Sequence of chain 1.A:
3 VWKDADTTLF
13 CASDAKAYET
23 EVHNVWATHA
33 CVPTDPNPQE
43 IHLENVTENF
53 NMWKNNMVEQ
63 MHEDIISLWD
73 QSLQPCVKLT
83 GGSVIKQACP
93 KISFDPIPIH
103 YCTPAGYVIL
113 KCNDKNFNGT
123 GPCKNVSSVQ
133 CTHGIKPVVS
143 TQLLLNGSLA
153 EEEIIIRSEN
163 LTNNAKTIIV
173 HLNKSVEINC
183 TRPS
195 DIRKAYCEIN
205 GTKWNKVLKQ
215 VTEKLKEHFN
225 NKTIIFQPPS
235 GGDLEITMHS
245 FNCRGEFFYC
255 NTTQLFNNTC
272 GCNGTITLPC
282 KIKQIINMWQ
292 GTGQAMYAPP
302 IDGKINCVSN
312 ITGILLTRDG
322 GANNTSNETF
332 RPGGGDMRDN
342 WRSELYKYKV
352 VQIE

The small molecule below binds the protein below.
Small molecule (SMILES): [H]/N=C(/N)NC[C@H]1Cc2cc(CNC)ccc2[C@@H]1NC(=O)C(=O)Nc1ccc(Cl)c(F)c1

Binding-site contacts:
Ligand atom C15 contacts residue TRP290 of chain 1.A at 3.6 Å (hydrophobic).
Ligand atom CL25 contacts residue ASN246 of chain 1.A at 3.5 Å.
Ligand atom C21 contacts residue SER244 of chain 1.A at 3.4 Å.
Ligand atom C27 contacts residue TRP290 of chain 1.A at 3.9 Å (hydrophobic).
Ligand atom C12 contacts residue GLY336 of chain 1.A at 3.8 Å.
Ligand atom C02 contacts residue MET289 of chain 1.A at 3.8 Å (hydrophobic).
Ligand atom C20 contacts residue GLU239 of chain 1.A at 3.8 Å.
Ligand atom O16 contacts residue MET289 of chain 1.A at 3.2 Å (h-bond).
Ligand atom N19 contacts residue TRP290 of chain 1.A at 3.6 Å.
Ligand atom O16 contacts residue ASN288 of chain 1.A at 3.5 Å (h-bond).
Ligand atom C17 contacts residue TRP290 of chain 1.A at 3.4 Å (hydrophobic).
Ligand atom N19 contacts residue GLU239 of chain 1.A at 3.5 Å.
Ligand atom N03 contacts residue GLY292 of chain 1.A at 3.3 Å.
Ligand atom O18 contacts residue GLY336 of chain 1.A at 3.2 Å (h-bond).
Ligand atom F23 contacts residue PHE245 of chain 1.A at 3.9 Å.
Ligand atom C15 contacts residue MET289 of chain 1.A at 3.8 Å (hydrophobic).
Ligand atom F23 contacts residue THR143 of chain 1.A at 3.9 Å.
Ligand atom N19 contacts residue ASN288 of chain 1.A at 3.1 Å (h-bond).
Ligand atom C06 contacts residue GLY336 of chain 1.A at 3.8 Å.
Ligand atom F23 contacts residue VAL141 of chain 1.A at 3.8 Å.
Ligand atom C24 contacts residue SER244 of chain 1.A at 3.7 Å.
Ligand atom O18 contacts residue TRP290 of chain 1.A at 3.2 Å.
Ligand atom C20 contacts residue TRP290 of chain 1.A at 3.9 Å (hydrophobic).
Ligand atom N14 contacts residue GLY336 of chain 1.A at 3.1 Å (h-bond).
Ligand atom N28 contacts residue MET289 of chain 1.A at 3.4 Å (h-bond).
Ligand atom O16 contacts residue TRP290 of chain 1.A at 3.9 Å.
Ligand atom N contacts residue GLY335 of chain 1.A at 3.9 Å.
Ligand atom C22 contacts residue VAL141 of chain 1.A at 3.9 Å (hydrophobic).
Ligand atom CL25 contacts residue PHE245 of chain 1.A at 3.4 Å.
Ligand atom O18 contacts residue MET338 of chain 1.A at 3.5 Å.
Ligand atom C07 contacts residue GLY336 of chain 1.A at 3.8 Å.
Ligand atom C22 contacts residue SER244 of chain 1.A at 3.0 Å.
Ligand atom C11 contacts residue GLY336 of chain 1.A at 3.7 Å.
Ligand atom C20 contacts residue ASN288 of chain 1.A at 3.8 Å.
Ligand atom CL25 contacts residue PHE251 of chain 1.A at 3.8 Å.
Ligand atom N03 contacts residue MET289 of chain 1.A at 3.5 Å (h-bond).
Ligand atom C27 contacts residue ASN288 of chain 1.A at 3.6 Å.
Ligand atom F23 contacts residue SER244 of chain 1.A at 2.7 Å.
Ligand atom C11 contacts residue ILE240 of chain 1.A at 3.9 Å (hydrophobic).
Ligand atom F23 contacts residue SER142 of chain 1.A at 3.3 Å.